Binding-site contacts:
Ligand atom C5 contacts residue THR600 of chain 1.A at 4.3 Å.
Ligand atom C1 contacts residue THR600 of chain 1.A at 3.8 Å.
Ligand atom O7 contacts residue ASN598 of chain 1.A at 4.4 Å.
Ligand atom N2 contacts residue ASN598 of chain 1.A at 2.9 Å (h-bond).
Ligand atom C3 contacts residue ASN598 of chain 1.A at 3.8 Å.
Ligand atom C4 contacts residue ASN598 of chain 1.A at 4.2 Å.
Ligand atom C5 contacts residue ASN598 of chain 1.A at 3.7 Å.
Ligand atom C8 contacts residue GLN626 of chain 1.A at 3.6 Å.
Ligand atom O5 contacts residue ASN598 of chain 1.A at 2.4 Å (h-bond).
Ligand atom C1 contacts residue ASN598 of chain 1.A at 1.4 Å.
Ligand atom C2 contacts residue ASN598 of chain 1.A at 2.5 Å.
Ligand atom C7 contacts residue ASN598 of chain 1.A at 3.9 Å.
Ligand atom O5 contacts residue THR600 of chain 1.A at 3.8 Å.

Sequence of chain 1.A:
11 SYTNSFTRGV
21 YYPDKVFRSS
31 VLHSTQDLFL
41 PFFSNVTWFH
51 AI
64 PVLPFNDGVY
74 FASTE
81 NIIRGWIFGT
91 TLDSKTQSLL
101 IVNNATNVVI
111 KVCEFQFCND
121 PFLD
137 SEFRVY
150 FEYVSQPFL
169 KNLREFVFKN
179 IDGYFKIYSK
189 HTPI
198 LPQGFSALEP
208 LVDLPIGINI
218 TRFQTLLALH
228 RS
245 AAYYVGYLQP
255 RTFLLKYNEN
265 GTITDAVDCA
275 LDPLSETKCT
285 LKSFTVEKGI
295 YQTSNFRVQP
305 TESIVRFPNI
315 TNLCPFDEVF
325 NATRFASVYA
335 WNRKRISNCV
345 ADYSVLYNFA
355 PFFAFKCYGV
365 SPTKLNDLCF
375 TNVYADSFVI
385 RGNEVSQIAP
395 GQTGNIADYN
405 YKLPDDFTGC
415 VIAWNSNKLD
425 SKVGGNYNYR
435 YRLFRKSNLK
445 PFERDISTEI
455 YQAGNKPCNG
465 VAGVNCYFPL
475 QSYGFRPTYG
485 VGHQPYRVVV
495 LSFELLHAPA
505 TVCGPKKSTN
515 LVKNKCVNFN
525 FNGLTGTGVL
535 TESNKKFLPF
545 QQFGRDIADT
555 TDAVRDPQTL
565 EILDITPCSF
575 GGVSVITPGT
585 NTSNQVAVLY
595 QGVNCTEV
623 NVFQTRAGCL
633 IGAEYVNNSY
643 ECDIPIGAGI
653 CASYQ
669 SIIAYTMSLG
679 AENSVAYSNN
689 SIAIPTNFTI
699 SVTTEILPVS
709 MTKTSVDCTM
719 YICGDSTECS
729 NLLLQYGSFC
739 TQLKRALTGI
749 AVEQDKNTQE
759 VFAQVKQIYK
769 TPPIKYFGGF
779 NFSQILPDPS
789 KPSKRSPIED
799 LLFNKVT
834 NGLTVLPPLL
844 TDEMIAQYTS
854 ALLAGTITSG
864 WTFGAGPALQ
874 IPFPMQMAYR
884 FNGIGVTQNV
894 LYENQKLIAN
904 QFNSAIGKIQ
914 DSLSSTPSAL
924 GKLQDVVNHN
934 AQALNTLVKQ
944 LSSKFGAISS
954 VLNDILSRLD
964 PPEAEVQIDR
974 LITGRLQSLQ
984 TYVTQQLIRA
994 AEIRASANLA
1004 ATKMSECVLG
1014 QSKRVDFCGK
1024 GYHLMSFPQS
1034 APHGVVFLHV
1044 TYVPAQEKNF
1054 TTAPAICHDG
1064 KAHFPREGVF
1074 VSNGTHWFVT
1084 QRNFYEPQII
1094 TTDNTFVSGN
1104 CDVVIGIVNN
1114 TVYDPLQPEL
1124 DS

The protein below binds the small molecule below.
Small molecule (SMILES): CC(=O)N[C@@H]1[C@@H](O)[C@H](O)[C@@H](CO)O[C@H]1O